This small molecule binds to this protein.
Small molecule (SMILES): CC(=O)N[C@H]1[C@H](O[C@H]2[C@H](O)[C@@H](NC(C)=O)CO[C@@H]2CO)O[C@H](CO)[C@@H](O[C@@H]2O[C@H](CO[C@H]3O[C@H](CO)[C@@H](O)[C@H](O)[C@@H]3O)[C@@H](O)[C@H](O[C@H]3O[C@H](CO)[C@@H](O)[C@H](O)[C@@H]3O[C@H]3O[C@H](CO)[C@@H](O)[C@H](O)[C@@H]3O)[C@@H]2O)[C@@H]1O

Sequence of chain 2.D:
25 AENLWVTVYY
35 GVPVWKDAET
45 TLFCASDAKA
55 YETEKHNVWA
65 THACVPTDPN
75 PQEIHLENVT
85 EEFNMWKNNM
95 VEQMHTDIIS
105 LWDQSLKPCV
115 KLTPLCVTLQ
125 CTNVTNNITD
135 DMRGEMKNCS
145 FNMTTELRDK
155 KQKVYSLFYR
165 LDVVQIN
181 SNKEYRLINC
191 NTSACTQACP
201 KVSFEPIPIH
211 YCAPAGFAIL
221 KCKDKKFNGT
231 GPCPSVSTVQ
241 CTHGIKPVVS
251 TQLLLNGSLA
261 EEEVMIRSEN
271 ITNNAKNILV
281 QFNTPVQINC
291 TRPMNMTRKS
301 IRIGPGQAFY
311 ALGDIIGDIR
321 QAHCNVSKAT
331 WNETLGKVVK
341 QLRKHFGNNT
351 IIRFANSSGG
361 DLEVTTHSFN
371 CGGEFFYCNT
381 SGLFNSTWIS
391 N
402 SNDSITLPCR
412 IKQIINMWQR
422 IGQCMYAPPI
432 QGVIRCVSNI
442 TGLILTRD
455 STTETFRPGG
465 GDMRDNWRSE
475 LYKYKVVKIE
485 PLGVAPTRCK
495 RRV

Binding-site contacts:
Ligand atom O2 contacts residue LYS59 of chain 2.D at 2.5 Å (salt-bridge).
Ligand atom O6 contacts residue ARG298 of chain 2.D at 4.1 Å.
Ligand atom C5 contacts residue NAG1 of chain 2.T at 4.1 Å.
Ligand atom C2 contacts residue LYS59 of chain 2.D at 3.6 Å.
Ligand atom C8 contacts residue PHE369 of chain 2.D at 4.1 Å (hydrophobic).
Ligand atom N2 contacts residue SER439 of chain 2.D at 2.8 Å (h-bond).
Ligand atom C3 contacts residue ASN256 of chain 2.D at 3.8 Å.
Ligand atom C4 contacts residue GLU205 of chain 2.D at 3.7 Å.
Ligand atom O5 contacts residue NAG1 of chain 2.T at 3.4 Å (h-bond).
Ligand atom C3 contacts residue VAL438 of chain 2.D at 3.6 Å (hydrophobic).
Ligand atom O7 contacts residue ASN370 of chain 2.D at 4.1 Å.
Ligand atom C4 contacts residue VAL438 of chain 2.D at 3.7 Å (hydrophobic).
Ligand atom C5 contacts residue ASN256 of chain 2.D at 3.6 Å.
Ligand atom O4 contacts residue VAL438 of chain 2.D at 3.6 Å.
Ligand atom N2 contacts residue ASN256 of chain 2.D at 3.0 Å (h-bond).
Ligand atom C6 contacts residue LYS59 of chain 2.D at 3.5 Å.
Ligand atom O7 contacts residue PRO206 of chain 2.D at 3.9 Å.
Ligand atom C2 contacts residue ASN256 of chain 2.D at 2.5 Å.
Ligand atom C5 contacts residue GLU205 of chain 2.D at 3.2 Å.
Ligand atom C1 contacts residue SER439 of chain 2.D at 3.3 Å.
Ligand atom C5 contacts residue VAL438 of chain 2.D at 3.3 Å (hydrophobic).
Ligand atom O6 contacts residue NAG1 of chain 2.T at 3.4 Å (h-bond).
Ligand atom C5 contacts residue LYS59 of chain 2.D at 4.2 Å.
Ligand atom C7 contacts residue ASN256 of chain 2.D at 4.0 Å.
Ligand atom O3 contacts residue LYS59 of chain 2.D at 2.8 Å (salt-bridge).
Ligand atom O5 contacts residue ASN256 of chain 2.D at 2.3 Å (h-bond).
Ligand atom C8 contacts residue ASN370 of chain 2.D at 3.5 Å.
Ligand atom C3 contacts residue SER439 of chain 2.D at 3.5 Å.
Ligand atom C3 contacts residue LYS59 of chain 2.D at 3.9 Å.
Ligand atom C4 contacts residue LYS59 of chain 2.D at 3.6 Å.
Ligand atom O6 contacts residue GLY372 of chain 2.D at 3.7 Å.
Ligand atom O4 contacts residue GLU205 of chain 2.D at 3.3 Å (salt-bridge).
Ligand atom C6 contacts residue NAG1 of chain 2.T at 3.9 Å.
Ligand atom C8 contacts residue SER439 of chain 2.D at 4.1 Å.
Ligand atom C2 contacts residue SER439 of chain 2.D at 3.4 Å.
Ligand atom C1 contacts residue VAL438 of chain 2.D at 4.0 Å (hydrophobic).
Ligand atom C6 contacts residue GLU205 of chain 2.D at 3.7 Å.
Ligand atom C1 contacts residue ASN256 of chain 2.D at 1.4 Å.
Ligand atom C7 contacts residue SER439 of chain 2.D at 3.8 Å.
Ligand atom O5 contacts residue VAL438 of chain 2.D at 4.1 Å.